Sequence of chain 1.A:
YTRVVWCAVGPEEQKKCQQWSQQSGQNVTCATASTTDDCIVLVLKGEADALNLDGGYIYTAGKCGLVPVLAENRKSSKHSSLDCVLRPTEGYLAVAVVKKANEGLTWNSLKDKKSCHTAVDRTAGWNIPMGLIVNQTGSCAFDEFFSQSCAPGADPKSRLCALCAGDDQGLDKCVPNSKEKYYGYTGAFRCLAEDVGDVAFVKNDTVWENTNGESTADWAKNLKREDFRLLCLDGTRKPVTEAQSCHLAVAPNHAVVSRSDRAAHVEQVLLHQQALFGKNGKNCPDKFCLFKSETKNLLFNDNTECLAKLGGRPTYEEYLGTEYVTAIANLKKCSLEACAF

The protein below binds the small molecule below.
Small molecule (SMILES): CC(=O)N[C@H]1[C@H](O[C@H]2[C@H](O)[C@@H](NC(C)=O)CO[C@@H]2CO)O[C@H](CO)[C@@H](O[C@H]2O[C@H](CO)[C@@H](O)[C@H](O)[C@@H]2O)[C@@H]1O

Binding-site contacts:
Ligand atom N2 contacts residue ASN330 of chain 1.A at 3.4 Å (h-bond).
Ligand atom C1 contacts residue ASN135 of chain 1.A at 1.4 Å.
Ligand atom C2 contacts residue ASN330 of chain 1.A at 3.7 Å.
Ligand atom C5 contacts residue ASN330 of chain 1.A at 4.4 Å.
Ligand atom O7 contacts residue ASN330 of chain 1.A at 3.6 Å (h-bond).
Ligand atom O5 contacts residue ASN135 of chain 1.A at 2.3 Å (h-bond).
Ligand atom C3 contacts residue ASN135 of chain 1.A at 3.8 Å.
Ligand atom O6 contacts residue THR326 of chain 1.A at 2.5 Å (h-bond).
Ligand atom C2 contacts residue ASN135 of chain 1.A at 2.6 Å.
Ligand atom N2 contacts residue ASN135 of chain 1.A at 2.9 Å (h-bond).
Ligand atom O6 contacts residue THR322 of chain 1.A at 4.1 Å.
Ligand atom C4 contacts residue NIM1 of chain 1.E at 4.2 Å.
Ligand atom C8 contacts residue ILE128 of chain 1.A at 4.2 Å (hydrophobic).
Ligand atom C7 contacts residue ASN135 of chain 1.A at 3.7 Å.
Ligand atom C8 contacts residue GLY131 of chain 1.A at 4.4 Å.
Ligand atom C8 contacts residue LEU132 of chain 1.A at 2.6 Å (hydrophobic).
Ligand atom C4 contacts residue ASN330 of chain 1.A at 4.3 Å.
Ligand atom O4 contacts residue NIM1 of chain 1.E at 3.6 Å.
Ligand atom C7 contacts residue LEU132 of chain 1.A at 3.2 Å (hydrophobic).
Ligand atom C6 contacts residue NIM1 of chain 1.E at 4.0 Å.
Ligand atom O6 contacts residue GLU323 of chain 1.A at 3.2 Å.
Ligand atom C6 contacts residue THR326 of chain 1.A at 3.8 Å.
Ligand atom C6 contacts residue GLU323 of chain 1.A at 4.3 Å.
Ligand atom C8 contacts residue ASN330 of chain 1.A at 3.5 Å.
Ligand atom O6 contacts residue NIM1 of chain 1.E at 3.5 Å.
Ligand atom N2 contacts residue LEU132 of chain 1.A at 4.2 Å.
Ligand atom O7 contacts residue LEU132 of chain 1.A at 3.3 Å.
Ligand atom C5 contacts residue THR326 of chain 1.A at 4.1 Å.
Ligand atom C1 contacts residue THR326 of chain 1.A at 4.5 Å.
Ligand atom O7 contacts residue ASN135 of chain 1.A at 4.2 Å.
Ligand atom C7 contacts residue ASN330 of chain 1.A at 3.3 Å.
Ligand atom O4 contacts residue ASN330 of chain 1.A at 3.3 Å (h-bond).
Ligand atom C2 contacts residue THR326 of chain 1.A at 4.5 Å.
Ligand atom C4 contacts residue ASN135 of chain 1.A at 4.1 Å.
Ligand atom C5 contacts residue ASN135 of chain 1.A at 3.5 Å.
Ligand atom O5 contacts residue THR326 of chain 1.A at 3.5 Å (h-bond).
Ligand atom C1 contacts residue ASN330 of chain 1.A at 4.1 Å.